This protein binds this small molecule.
Small molecule (SMILES): COc1cc(-c2cncc(-c3ccc(C4CCN(C)CC4)cc3)c2C)cc(OC)c1OC

Sequence of chain 1.B:
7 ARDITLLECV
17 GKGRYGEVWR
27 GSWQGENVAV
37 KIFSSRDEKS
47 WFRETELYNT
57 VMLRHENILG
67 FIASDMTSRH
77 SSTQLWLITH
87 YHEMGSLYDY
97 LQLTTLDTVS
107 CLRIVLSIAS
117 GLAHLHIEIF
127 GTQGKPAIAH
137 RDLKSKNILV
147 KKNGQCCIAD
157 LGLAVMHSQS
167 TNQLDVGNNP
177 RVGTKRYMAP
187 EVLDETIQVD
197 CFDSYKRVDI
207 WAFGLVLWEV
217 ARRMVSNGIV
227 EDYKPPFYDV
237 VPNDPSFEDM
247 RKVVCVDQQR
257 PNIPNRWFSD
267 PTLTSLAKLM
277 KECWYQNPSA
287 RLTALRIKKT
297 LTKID

Binding-site contacts:
Ligand atom C32 contacts residue GLU50 of chain 1.B at 3.6 Å.
Ligand atom C29 contacts residue LYS142 of chain 1.B at 3.6 Å.
Ligand atom C22 contacts residue GLY91 of chain 1.B at 3.5 Å.
Ligand atom C32 contacts residue LEU83 of chain 1.B at 3.8 Å (hydrophobic).
Ligand atom C14 contacts residue GLY91 of chain 1.B at 3.8 Å.
Ligand atom O02 contacts residue LYS37 of chain 1.B at 3.5 Å.
Ligand atom C26 contacts residue LEU145 of chain 1.B at 4.0 Å (hydrophobic).
Ligand atom O31 contacts residue LYS37 of chain 1.B at 3.6 Å.
Ligand atom C04 contacts residue VAL24 of chain 1.B at 3.9 Å (hydrophobic).
Ligand atom C04 contacts residue THR85 of chain 1.B at 3.9 Å.
Ligand atom C04 contacts residue ALA35 of chain 1.B at 3.8 Å (hydrophobic).
Ligand atom C24 contacts residue LEU145 of chain 1.B at 3.9 Å (hydrophobic).
Ligand atom C12 contacts residue TYR87 of chain 1.B at 3.5 Å (hydrophobic).
Ligand atom C12 contacts residue VAL16 of chain 1.B at 3.8 Å (hydrophobic).
Ligand atom C11 contacts residue GLY91 of chain 1.B at 3.9 Å.
Ligand atom C16 contacts residue ASP95 of chain 1.B at 3.4 Å.
Ligand atom C07 contacts residue HIS86 of chain 1.B at 3.9 Å.
Ligand atom C29 contacts residue ASN143 of chain 1.B at 3.5 Å.
Ligand atom C01 contacts residue THR85 of chain 1.B at 3.3 Å.
Ligand atom C17 contacts residue ASP95 of chain 1.B at 3.7 Å.
Ligand atom N08 contacts residue HIS88 of chain 1.B at 3.0 Å (h-bond).
Ligand atom O28 contacts residue ALA155 of chain 1.B at 3.7 Å.
Ligand atom C12 contacts residue HIS88 of chain 1.B at 3.9 Å.
Ligand atom C10 contacts residue LEU145 of chain 1.B at 4.0 Å (hydrophobic).
Ligand atom C09 contacts residue TYR87 of chain 1.B at 3.9 Å (hydrophobic).
Ligand atom C32 contacts residue ASP156 of chain 1.B at 3.8 Å.
Ligand atom C09 contacts residue HIS88 of chain 1.B at 3.2 Å.
Ligand atom C06 contacts residue LEU145 of chain 1.B at 3.8 Å (hydrophobic).
Ligand atom C23 contacts residue GLY91 of chain 1.B at 3.6 Å.
Ligand atom N08 contacts residue TYR87 of chain 1.B at 3.8 Å.
Ligand atom C22 contacts residue ASP95 of chain 1.B at 3.6 Å.
Ligand atom C07 contacts residue ALA35 of chain 1.B at 3.7 Å (hydrophobic).
Ligand atom C01 contacts residue LEU83 of chain 1.B at 3.5 Å (hydrophobic).
Ligand atom C21 contacts residue VAL16 of chain 1.B at 3.5 Å (hydrophobic).
Ligand atom C07 contacts residue LEU145 of chain 1.B at 3.5 Å (hydrophobic).
Ligand atom C13 contacts residue VAL16 of chain 1.B at 3.8 Å (hydrophobic).
Ligand atom C01 contacts residue LYS37 of chain 1.B at 3.6 Å.
Ligand atom C29 contacts residue ALA155 of chain 1.B at 3.7 Å (hydrophobic).
Ligand atom C13 contacts residue TYR87 of chain 1.B at 3.7 Å (hydrophobic).
Ligand atom C01 contacts residue ALA35 of chain 1.B at 3.6 Å (hydrophobic).